The protein below binds the small molecule below.
Small molecule (SMILES): Cc1cc(O)cc(C)c1C[C@H](N)C(=O)N1Cc2ccccc2C[C@H]1C(=O)N[C@@H](Cc1ccccc1)C(=O)N[C@@H](Cc1ccccc1)C(N)=O

Binding-site contacts:
Ligand atom O contacts residue MET272 of chain 1.A at 3.4 Å.
Ligand atom CZ contacts residue ASP201 of chain 1.A at 3.2 Å.
Ligand atom C8 contacts residue VAL354 of chain 1.A at 3.8 Å (hydrophobic).
Ligand atom CE2 contacts residue TYR202 of chain 1.A at 4.0 Å (hydrophobic).
Ligand atom CE1 contacts residue LEU198 of chain 1.A at 3.6 Å (hydrophobic).
Ligand atom C7 contacts residue VAL354 of chain 1.A at 3.3 Å (hydrophobic).
Ligand atom C4 contacts residue VAL354 of chain 1.A at 4.0 Å (hydrophobic).
Ligand atom C1 contacts residue VAL354 of chain 1.A at 4.0 Å (hydrophobic).
Ligand atom CA contacts residue ASP201 of chain 1.A at 2.9 Å.
Ligand atom CB contacts residue MET205 of chain 1.A at 3.9 Å (hydrophobic).
Ligand atom OH contacts residue VAL290 of chain 1.A at 3.0 Å.
Ligand atom C4 contacts residue TRP357 of chain 1.A at 3.9 Å (hydrophobic).
Ligand atom O contacts residue LEU273 of chain 1.A at 3.0 Å (h-bond).
Ligand atom CB contacts residue ASP201 of chain 1.A at 3.3 Å.
Ligand atom CZ contacts residue VAL290 of chain 1.A at 4.0 Å (hydrophobic).
Ligand atom CZ contacts residue LEU198 of chain 1.A at 3.5 Å (hydrophobic).
Ligand atom N contacts residue ASP201 of chain 1.A at 2.6 Å (salt-bridge).
Ligand atom CE3 contacts residue ASP201 of chain 1.A at 3.2 Å.
Ligand atom CD1 contacts residue MET205 of chain 1.A at 3.4 Å (hydrophobic).
Ligand atom CD1 contacts residue MET272 of chain 1.A at 3.4 Å (hydrophobic).
Ligand atom CD1 contacts residue LEU198 of chain 1.A at 4.0 Å (hydrophobic).
Ligand atom C3 contacts residue VAL354 of chain 1.A at 3.8 Å (hydrophobic).
Ligand atom CE3 contacts residue TYR202 of chain 1.A at 3.4 Å (hydrophobic).
Ligand atom CD2 contacts residue MET205 of chain 1.A at 3.8 Å (hydrophobic).
Ligand atom CE3 contacts residue MET205 of chain 1.A at 3.6 Å (hydrophobic).
Ligand atom CE1 contacts residue ASP201 of chain 1.A at 3.5 Å.
Ligand atom O contacts residue ILE377 of chain 1.A at 3.5 Å.
Ligand atom C contacts residue LEU273 of chain 1.A at 4.0 Å (hydrophobic).
Ligand atom CE4 contacts residue ILE350 of chain 1.A at 3.7 Å (hydrophobic).
Ligand atom O contacts residue ILE350 of chain 1.A at 3.8 Å.
Ligand atom CE1 contacts residue MET205 of chain 1.A at 3.6 Å (hydrophobic).
Ligand atom CG contacts residue MET272 of chain 1.A at 4.0 Å (hydrophobic).
Ligand atom N contacts residue TYR381 of chain 1.A at 2.9 Å (h-bond).
Ligand atom C5 contacts residue VAL354 of chain 1.A at 3.9 Å (hydrophobic).
Ligand atom CE2 contacts residue LEU198 of chain 1.A at 3.8 Å (hydrophobic).
Ligand atom CE1 contacts residue MET272 of chain 1.A at 4.0 Å (hydrophobic).
Ligand atom CD contacts residue MET205 of chain 1.A at 3.6 Å (hydrophobic).
Ligand atom C6 contacts residue VAL354 of chain 1.A at 3.6 Å (hydrophobic).
Ligand atom CE1 contacts residue TYR202 of chain 1.A at 3.6 Å (hydrophobic).
Ligand atom C2 contacts residue VAL354 of chain 1.A at 3.4 Å (hydrophobic).

Sequence of chain 1.A:
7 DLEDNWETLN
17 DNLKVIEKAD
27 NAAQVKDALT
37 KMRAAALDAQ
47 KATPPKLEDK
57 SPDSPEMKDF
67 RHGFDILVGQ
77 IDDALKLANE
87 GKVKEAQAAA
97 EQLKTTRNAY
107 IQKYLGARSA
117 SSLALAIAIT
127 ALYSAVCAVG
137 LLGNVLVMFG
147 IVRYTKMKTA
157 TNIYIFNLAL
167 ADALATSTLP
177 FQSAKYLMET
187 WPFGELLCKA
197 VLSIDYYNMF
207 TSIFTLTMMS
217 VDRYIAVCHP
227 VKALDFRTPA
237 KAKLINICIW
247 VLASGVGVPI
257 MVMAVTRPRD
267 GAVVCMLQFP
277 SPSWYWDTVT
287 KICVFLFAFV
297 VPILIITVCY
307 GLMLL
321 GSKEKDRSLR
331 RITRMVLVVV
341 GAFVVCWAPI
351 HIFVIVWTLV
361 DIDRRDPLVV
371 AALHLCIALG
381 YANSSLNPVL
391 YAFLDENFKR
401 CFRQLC